This small molecule binds to this protein.
Small molecule (SMILES): CC(=O)N[C@H]1[C@H](O[C@H]2[C@H](O)[C@@H](NC(C)=O)CO[C@@H]2CO)O[C@H](CO)[C@@H](O)[C@@H]1O

Sequence of chain 1.C:
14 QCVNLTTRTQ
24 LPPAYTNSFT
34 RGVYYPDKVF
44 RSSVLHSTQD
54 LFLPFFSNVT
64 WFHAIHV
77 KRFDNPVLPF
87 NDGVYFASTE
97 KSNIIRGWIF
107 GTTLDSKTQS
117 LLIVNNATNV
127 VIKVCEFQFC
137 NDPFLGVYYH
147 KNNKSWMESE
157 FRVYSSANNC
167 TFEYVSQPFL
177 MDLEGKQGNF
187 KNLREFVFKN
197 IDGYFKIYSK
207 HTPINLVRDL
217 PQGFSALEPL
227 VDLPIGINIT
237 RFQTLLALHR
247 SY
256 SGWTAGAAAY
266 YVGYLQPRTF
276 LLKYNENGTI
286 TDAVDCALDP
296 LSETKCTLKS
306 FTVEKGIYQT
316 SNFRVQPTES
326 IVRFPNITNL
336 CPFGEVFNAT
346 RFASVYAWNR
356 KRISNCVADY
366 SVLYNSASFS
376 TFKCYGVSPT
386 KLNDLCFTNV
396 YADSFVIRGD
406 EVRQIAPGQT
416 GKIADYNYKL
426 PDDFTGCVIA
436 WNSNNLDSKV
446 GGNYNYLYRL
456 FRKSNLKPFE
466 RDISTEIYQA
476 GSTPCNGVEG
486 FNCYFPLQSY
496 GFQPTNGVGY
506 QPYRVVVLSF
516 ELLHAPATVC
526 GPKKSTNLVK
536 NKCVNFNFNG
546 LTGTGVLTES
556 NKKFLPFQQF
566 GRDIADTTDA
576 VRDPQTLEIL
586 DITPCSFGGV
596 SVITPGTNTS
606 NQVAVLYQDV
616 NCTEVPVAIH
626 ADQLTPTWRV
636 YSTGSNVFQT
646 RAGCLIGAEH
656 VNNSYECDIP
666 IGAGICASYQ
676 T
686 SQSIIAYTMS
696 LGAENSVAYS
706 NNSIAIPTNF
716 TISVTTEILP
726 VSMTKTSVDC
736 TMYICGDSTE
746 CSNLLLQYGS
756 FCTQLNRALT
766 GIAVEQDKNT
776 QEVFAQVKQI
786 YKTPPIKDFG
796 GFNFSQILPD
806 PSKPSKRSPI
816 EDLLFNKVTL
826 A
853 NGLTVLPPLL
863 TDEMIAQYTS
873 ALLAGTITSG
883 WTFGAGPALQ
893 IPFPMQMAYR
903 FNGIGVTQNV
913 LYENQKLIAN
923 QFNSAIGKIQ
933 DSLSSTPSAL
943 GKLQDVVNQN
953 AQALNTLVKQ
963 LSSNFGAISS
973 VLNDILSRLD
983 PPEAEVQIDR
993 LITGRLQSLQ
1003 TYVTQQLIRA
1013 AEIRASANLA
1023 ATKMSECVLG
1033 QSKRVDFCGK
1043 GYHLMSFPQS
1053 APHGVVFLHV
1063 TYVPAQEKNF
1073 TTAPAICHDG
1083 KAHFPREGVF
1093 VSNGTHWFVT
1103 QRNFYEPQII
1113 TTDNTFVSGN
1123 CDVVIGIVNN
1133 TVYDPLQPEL

Binding-site contacts:
Ligand atom C5 contacts residue ASN234 of chain 1.C at 3.5 Å.
Ligand atom N2 contacts residue ASN234 of chain 1.C at 3.0 Å (h-bond).
Ligand atom O7 contacts residue ASN234 of chain 1.C at 3.4 Å.
Ligand atom O5 contacts residue THR108 of chain 1.C at 4.2 Å.
Ligand atom C2 contacts residue ASN234 of chain 1.C at 2.6 Å.
Ligand atom O5 contacts residue THR236 of chain 1.C at 4.3 Å.
Ligand atom C3 contacts residue ASN234 of chain 1.C at 3.8 Å.
Ligand atom C1 contacts residue ASN234 of chain 1.C at 1.4 Å.
Ligand atom C4 contacts residue ASN234 of chain 1.C at 4.3 Å.
Ligand atom O6 contacts residue THR108 of chain 1.C at 3.3 Å.
Ligand atom O5 contacts residue ASN234 of chain 1.C at 2.4 Å (h-bond).
Ligand atom C6 contacts residue THR108 of chain 1.C at 3.5 Å.
Ligand atom C5 contacts residue THR108 of chain 1.C at 4.5 Å.
Ligand atom C6 contacts residue THR236 of chain 1.C at 4.0 Å.
Ligand atom C7 contacts residue ASN234 of chain 1.C at 3.6 Å.